Sequence of chain 1.C:
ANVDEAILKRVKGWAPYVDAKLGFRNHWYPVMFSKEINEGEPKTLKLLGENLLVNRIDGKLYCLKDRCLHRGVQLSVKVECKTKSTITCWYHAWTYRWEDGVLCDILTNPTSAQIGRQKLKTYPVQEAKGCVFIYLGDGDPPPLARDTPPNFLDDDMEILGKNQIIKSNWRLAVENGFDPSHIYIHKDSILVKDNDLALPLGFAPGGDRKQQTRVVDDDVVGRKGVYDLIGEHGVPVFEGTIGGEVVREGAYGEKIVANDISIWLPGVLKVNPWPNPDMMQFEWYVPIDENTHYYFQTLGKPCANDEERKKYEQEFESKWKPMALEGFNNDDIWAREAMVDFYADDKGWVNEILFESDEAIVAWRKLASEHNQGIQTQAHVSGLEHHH

Binding-site contacts:
Ligand atom C5 contacts residue GLY178 of chain 1.C at 3.7 Å.
Ligand atom C5 contacts residue HIS183 of chain 1.C at 3.6 Å.
Ligand atom C7 contacts residue ILE184 of chain 1.C at 3.4 Å (hydrophobic).
Ligand atom C3 contacts residue GLU284 of chain 1.C at 3.6 Å.
Ligand atom C4 contacts residue HIS183 of chain 1.C at 4.2 Å.
Ligand atom C3 contacts residue VAL272 of chain 1.C at 3.8 Å (hydrophobic).
Ligand atom C4B contacts residue ILE184 of chain 1.C at 4.2 Å (hydrophobic).
Ligand atom C3 contacts residue ASN330 of chain 1.C at 4.0 Å.
Ligand atom C8A contacts residue VAL272 of chain 1.C at 4.2 Å (hydrophobic).
Ligand atom C7 contacts residue ILE231 of chain 1.C at 4.2 Å (hydrophobic).
Ligand atom C4 contacts residue VAL272 of chain 1.C at 3.8 Å (hydrophobic).
Ligand atom C8 contacts residue ILE184 of chain 1.C at 3.5 Å (hydrophobic).
Ligand atom C4 contacts residue GLY178 of chain 1.C at 3.8 Å.
Ligand atom C9 contacts residue VAL272 of chain 1.C at 4.0 Å (hydrophobic).
Ligand atom C8A contacts residue ILE184 of chain 1.C at 4.0 Å (hydrophobic).
Ligand atom C9A contacts residue VAL272 of chain 1.C at 3.9 Å (hydrophobic).
Ligand atom C9A contacts residue PHE329 of chain 1.C at 3.8 Å (hydrophobic).
Ligand atom C5 contacts residue ILE184 of chain 1.C at 4.1 Å (hydrophobic).
Ligand atom C5 contacts residue ILE262 of chain 1.C at 4.1 Å (hydrophobic).
Ligand atom C1 contacts residue PHE329 of chain 1.C at 3.7 Å (hydrophobic).
Ligand atom C9 contacts residue TRP275 of chain 1.C at 3.7 Å (hydrophobic).
Ligand atom C9A contacts residue TRP275 of chain 1.C at 4.1 Å (hydrophobic).
Ligand atom C1 contacts residue TRP275 of chain 1.C at 3.6 Å (hydrophobic).
Ligand atom C1 contacts residue ASN330 of chain 1.C at 4.2 Å.
Ligand atom C6 contacts residue ILE184 of chain 1.C at 3.7 Å (hydrophobic).
Ligand atom C2 contacts residue VAL272 of chain 1.C at 3.9 Å (hydrophobic).
Ligand atom C6 contacts residue HIS183 of chain 1.C at 4.2 Å.
Ligand atom C3 contacts residue LEU270 of chain 1.C at 3.6 Å (hydrophobic).
Ligand atom C4B contacts residue HIS183 of chain 1.C at 4.1 Å.
Ligand atom C2 contacts residue GLN282 of chain 1.C at 3.8 Å.
Ligand atom C1 contacts residue VAL272 of chain 1.C at 4.0 Å (hydrophobic).
Ligand atom C6 contacts residue ASP180 of chain 1.C at 4.1 Å.
Ligand atom C8 contacts residue ALA259 of chain 1.C at 3.8 Å (hydrophobic).
Ligand atom C7 contacts residue ALA259 of chain 1.C at 4.3 Å (hydrophobic).
Ligand atom C4 contacts residue LEU270 of chain 1.C at 3.6 Å (hydrophobic).
Ligand atom C2 contacts residue GLU284 of chain 1.C at 4.1 Å.
Ligand atom C2 contacts residue ASN330 of chain 1.C at 3.5 Å.
Ligand atom C4A contacts residue VAL272 of chain 1.C at 3.8 Å (hydrophobic).
Ligand atom C6 contacts residue ILE262 of chain 1.C at 3.9 Å (hydrophobic).
Ligand atom C9 contacts residue PHE329 of chain 1.C at 3.8 Å (hydrophobic).

The small molecule below binds the protein below.
Small molecule (SMILES): c1ccc2c(c1)Cc1ccccc1-2